Sequence of chain 1.A:
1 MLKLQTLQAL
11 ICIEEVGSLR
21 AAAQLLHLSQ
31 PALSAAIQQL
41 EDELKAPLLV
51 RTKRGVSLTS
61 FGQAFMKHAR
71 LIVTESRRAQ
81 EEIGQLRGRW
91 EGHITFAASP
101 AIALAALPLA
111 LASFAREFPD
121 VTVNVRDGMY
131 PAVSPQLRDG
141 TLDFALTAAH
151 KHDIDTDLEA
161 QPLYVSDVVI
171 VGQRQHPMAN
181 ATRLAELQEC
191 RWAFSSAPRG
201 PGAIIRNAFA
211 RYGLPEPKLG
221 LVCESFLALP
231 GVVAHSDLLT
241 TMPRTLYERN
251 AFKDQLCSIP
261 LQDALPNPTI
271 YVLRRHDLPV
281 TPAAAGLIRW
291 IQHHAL

A protein and the small-molecule ligand that binds it are described below.
Small molecule (SMILES): Cc1ccc(S(=O)(=O)O)cc1

Binding-site contacts:
Ligand atom S contacts residue THR269 of chain 1.A at 3.9 Å.
Ligand atom S contacts residue PRO268 of chain 1.A at 4.3 Å.
Ligand atom C2 contacts residue HIS150 of chain 1.A at 3.9 Å.
Ligand atom C3 contacts residue PRO268 of chain 1.A at 3.5 Å (hydrophobic).
Ligand atom C1 contacts residue ALA149 of chain 1.A at 4.3 Å (hydrophobic).
Ligand atom C1 contacts residue PRO268 of chain 1.A at 3.6 Å (hydrophobic).
Ligand atom C3 contacts residue HIS150 of chain 1.A at 3.5 Å.
Ligand atom O2 contacts residue ALA149 of chain 1.A at 4.3 Å.
Ligand atom O3 contacts residue ASN267 of chain 1.A at 3.9 Å.
Ligand atom C2 contacts residue THR269 of chain 1.A at 3.6 Å.
Ligand atom C7 contacts residue PRO198 of chain 1.A at 4.2 Å (hydrophobic).
Ligand atom O1 contacts residue PRO268 of chain 1.A at 3.9 Å.
Ligand atom C5 contacts residue PRO266 of chain 1.A at 3.8 Å (hydrophobic).
Ligand atom C1 contacts residue THR269 of chain 1.A at 3.9 Å.
Ligand atom C1 contacts residue HIS150 of chain 1.A at 3.8 Å.
Ligand atom O3 contacts residue THR269 of chain 1.A at 4.4 Å.
Ligand atom O1 contacts residue ASN267 of chain 1.A at 4.0 Å.
Ligand atom S contacts residue ASN267 of chain 1.A at 4.3 Å.
Ligand atom C5 contacts residue PRO268 of chain 1.A at 3.9 Å (hydrophobic).
Ligand atom C4 contacts residue PRO268 of chain 1.A at 3.5 Å (hydrophobic).
Ligand atom C7 contacts residue PRO268 of chain 1.A at 3.8 Å (hydrophobic).
Ligand atom C3 contacts residue ALA149 of chain 1.A at 3.9 Å (hydrophobic).
Ligand atom C4 contacts residue HIS150 of chain 1.A at 3.3 Å.
Ligand atom C3 contacts residue THR269 of chain 1.A at 4.3 Å.
Ligand atom S contacts residue HIS150 of chain 1.A at 4.4 Å.
Ligand atom C1 contacts residue ASN267 of chain 1.A at 4.5 Å.
Ligand atom C6 contacts residue HIS150 of chain 1.A at 3.5 Å.
Ligand atom C2 contacts residue ALA149 of chain 1.A at 3.3 Å (hydrophobic).
Ligand atom C5 contacts residue HIS150 of chain 1.A at 3.3 Å.
Ligand atom O1 contacts residue THR269 of chain 1.A at 2.6 Å (h-bond).
Ligand atom C2 contacts residue PRO268 of chain 1.A at 3.5 Å (hydrophobic).
Ligand atom O1 contacts residue ALA149 of chain 1.A at 4.1 Å.
Ligand atom O2 contacts residue HIS150 of chain 1.A at 3.5 Å.
Ligand atom C6 contacts residue PRO268 of chain 1.A at 3.8 Å (hydrophobic).
Ligand atom C7 contacts residue ILE204 of chain 1.A at 4.0 Å (hydrophobic).
Ligand atom C7 contacts residue HIS150 of chain 1.A at 3.6 Å.
Ligand atom C6 contacts residue PRO266 of chain 1.A at 4.0 Å (hydrophobic).